Sequence of chain 29.F:
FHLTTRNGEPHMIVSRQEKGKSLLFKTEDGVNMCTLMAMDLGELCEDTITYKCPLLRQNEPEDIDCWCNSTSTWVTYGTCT

Binding-site contacts:
Ligand atom C8 contacts residue ARG57 of chain 29.F at 4.2 Å.
Ligand atom O3 contacts residue NAG1 of chain 29.DA at 2.6 Å (h-bond).
Ligand atom O1 contacts residue MET33 of chain 29.F at 3.9 Å.
Ligand atom C4 contacts residue VAL31 of chain 29.F at 3.8 Å (hydrophobic).
Ligand atom N2 contacts residue ASN69 of chain 29.F at 4.3 Å.
Ligand atom C1 contacts residue VAL31 of chain 29.F at 4.3 Å (hydrophobic).
Ligand atom C2 contacts residue VAL31 of chain 29.F at 4.0 Å (hydrophobic).
Ligand atom C2 contacts residue ASN69 of chain 29.F at 4.2 Å.
Ligand atom O6 contacts residue NAG1 of chain 29.DA at 3.0 Å.
Ligand atom C8 contacts residue ASN69 of chain 29.F at 3.4 Å.
Ligand atom O3 contacts residue VAL31 of chain 29.F at 3.6 Å.
Ligand atom O7 contacts residue ASN69 of chain 29.F at 3.8 Å.
Ligand atom C1 contacts residue ASN69 of chain 29.F at 2.7 Å.
Ligand atom O5 contacts residue MET33 of chain 29.F at 4.2 Å.
Ligand atom O1 contacts residue SER70 of chain 29.F at 4.2 Å.
Ligand atom C3 contacts residue NAG1 of chain 29.DA at 3.7 Å.
Ligand atom O4 contacts residue VAL31 of chain 29.F at 3.3 Å.
Ligand atom N2 contacts residue VAL31 of chain 29.F at 4.0 Å.
Ligand atom C5 contacts residue MET33 of chain 29.F at 3.7 Å (hydrophobic).
Ligand atom C5 contacts residue NAG1 of chain 29.DA at 4.3 Å.
Ligand atom C3 contacts residue VAL31 of chain 29.F at 3.0 Å (hydrophobic).
Ligand atom O4 contacts residue NAG1 of chain 29.DA at 3.0 Å.
Ligand atom C5 contacts residue VAL31 of chain 29.F at 4.2 Å (hydrophobic).
Ligand atom C5 contacts residue ASN69 of chain 29.F at 3.7 Å.
Ligand atom C7 contacts residue ASN69 of chain 29.F at 3.8 Å.
Ligand atom C6 contacts residue MET33 of chain 29.F at 3.5 Å (hydrophobic).
Ligand atom O1 contacts residue ASN69 of chain 29.F at 2.1 Å (h-bond).
Ligand atom C7 contacts residue SER70 of chain 29.F at 4.4 Å.
Ligand atom C8 contacts residue SER70 of chain 29.F at 3.7 Å.
Ligand atom C4 contacts residue NAG1 of chain 29.DA at 3.2 Å.
Ligand atom C6 contacts residue NAG1 of chain 29.DA at 4.3 Å.
Ligand atom O1 contacts residue VAL31 of chain 29.F at 3.4 Å (h-bond).
Ligand atom C6 contacts residue ASN69 of chain 29.F at 4.4 Å.
Ligand atom O5 contacts residue ASN69 of chain 29.F at 2.8 Å (h-bond).
Ligand atom C6 contacts residue LEU24 of chain 29.F at 4.5 Å (hydrophobic).

The protein below binds the small molecule below.
Small molecule (SMILES): CC(=O)N[C@@H]1[C@@H](O)[C@H](O)[C@@H](CO)O[C@H]1O